A protein and the small-molecule ligand that binds it are described below.
Small molecule (SMILES): NC1N=c2ccccc2=N1

Binding-site contacts:
Ligand atom C1 contacts residue ASP171 of chain 1.A at 4.0 Å.
Ligand atom C7 contacts residue TRP193 of chain 1.A at 4.1 Å (hydrophobic).
Ligand atom C1 contacts residue GLY196 of chain 1.A at 3.8 Å.
Ligand atom C7 contacts residue CYS173 of chain 1.A at 4.0 Å (hydrophobic).
Ligand atom N1 contacts residue TRP193 of chain 1.A at 3.7 Å.
Ligand atom N3 contacts residue TRP193 of chain 1.A at 4.2 Å.
Ligand atom N1 contacts residue SER172 of chain 1.A at 3.0 Å (h-bond).
Ligand atom C1 contacts residue TRP193 of chain 1.A at 3.8 Å (hydrophobic).
Ligand atom C3 contacts residue CYS173 of chain 1.A at 3.8 Å (hydrophobic).
Ligand atom C3 contacts residue SER177 of chain 1.A at 4.0 Å.
Ligand atom N2 contacts residue GLY196 of chain 1.A at 4.0 Å.
Ligand atom N3 contacts residue GLY194 of chain 1.A at 3.7 Å.
Ligand atom N3 contacts residue SER172 of chain 1.A at 3.9 Å.
Ligand atom C7 contacts residue GLY196 of chain 1.A at 3.9 Å.
Ligand atom N3 contacts residue GLY196 of chain 1.A at 2.9 Å (h-bond).
Ligand atom C6 contacts residue GLN174 of chain 1.A at 2.8 Å.
Ligand atom C4 contacts residue CYS173 of chain 1.A at 3.9 Å (hydrophobic).
Ligand atom C3 contacts residue VAL191 of chain 1.A at 3.9 Å (hydrophobic).
Ligand atom C5 contacts residue GLN174 of chain 1.A at 3.2 Å.
Ligand atom C7 contacts residue CYS197 of chain 1.A at 4.2 Å (hydrophobic).
Ligand atom C4 contacts residue GLN174 of chain 1.A at 3.9 Å.
Ligand atom C5 contacts residue CYS173 of chain 1.A at 4.2 Å (hydrophobic).
Ligand atom N2 contacts residue GLY194 of chain 1.A at 4.2 Å.
Ligand atom C1 contacts residue GLY194 of chain 1.A at 3.9 Å.
Ligand atom C2 contacts residue TRP193 of chain 1.A at 3.9 Å (hydrophobic).
Ligand atom C4 contacts residue SER192 of chain 1.A at 4.0 Å.
Ligand atom N3 contacts residue GLN174 of chain 1.A at 4.1 Å.
Ligand atom N2 contacts residue GLY204 of chain 1.A at 3.5 Å.
Ligand atom C7 contacts residue GLN174 of chain 1.A at 3.6 Å.
Ligand atom C3 contacts residue SER192 of chain 1.A at 4.0 Å.
Ligand atom C4 contacts residue SER177 of chain 1.A at 3.5 Å.
Ligand atom N2 contacts residue TRP193 of chain 1.A at 4.2 Å.
Ligand atom N2 contacts residue SER172 of chain 1.A at 3.1 Å (h-bond).
Ligand atom N2 contacts residue ASP171 of chain 1.A at 2.9 Å (salt-bridge).
Ligand atom C7 contacts residue GLY194 of chain 1.A at 3.9 Å.
Ligand atom N1 contacts residue CYS173 of chain 1.A at 3.9 Å.
Ligand atom C2 contacts residue SER172 of chain 1.A at 4.1 Å.
Ligand atom C2 contacts residue CYS173 of chain 1.A at 3.9 Å (hydrophobic).
Ligand atom C1 contacts residue SER172 of chain 1.A at 3.4 Å.
Ligand atom N3 contacts residue CYS197 of chain 1.A at 3.9 Å.

Sequence of chain 1.A:
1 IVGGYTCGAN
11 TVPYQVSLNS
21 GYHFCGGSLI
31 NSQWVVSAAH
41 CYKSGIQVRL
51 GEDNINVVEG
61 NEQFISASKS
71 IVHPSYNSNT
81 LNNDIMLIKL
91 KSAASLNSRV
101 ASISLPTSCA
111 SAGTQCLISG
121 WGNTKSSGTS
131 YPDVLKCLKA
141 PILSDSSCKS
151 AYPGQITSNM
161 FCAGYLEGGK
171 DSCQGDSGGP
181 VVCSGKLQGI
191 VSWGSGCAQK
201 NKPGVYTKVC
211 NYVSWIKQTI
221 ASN